Sequence of chain 1.A:
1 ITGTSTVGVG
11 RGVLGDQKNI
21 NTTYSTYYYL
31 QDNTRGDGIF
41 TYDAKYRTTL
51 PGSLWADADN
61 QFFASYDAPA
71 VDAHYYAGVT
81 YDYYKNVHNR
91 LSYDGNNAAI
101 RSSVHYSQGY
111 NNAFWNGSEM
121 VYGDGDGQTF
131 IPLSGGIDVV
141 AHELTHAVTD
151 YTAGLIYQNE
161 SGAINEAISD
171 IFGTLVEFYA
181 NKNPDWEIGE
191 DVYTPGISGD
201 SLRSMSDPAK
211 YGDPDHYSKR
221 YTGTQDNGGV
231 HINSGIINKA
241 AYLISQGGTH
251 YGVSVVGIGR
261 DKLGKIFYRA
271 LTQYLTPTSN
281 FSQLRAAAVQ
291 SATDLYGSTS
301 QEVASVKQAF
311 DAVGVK

The small molecule below binds the protein below.
Small molecule (SMILES): N[C@@H](CCCC[NH3+])C(=O)O

Binding-site contacts:
Ligand atom NZ contacts residue ASN112 of chain 1.A at 4.2 Å.
Ligand atom N contacts residue VAL1 of chain 1.B at 1.3 Å.
Ligand atom CA contacts residue VAL1 of chain 1.B at 2.4 Å (hydrophobic).
Ligand atom C contacts residue VAL1 of chain 1.B at 3.8 Å (hydrophobic).
Ligand atom CA contacts residue HIS231 of chain 1.A at 3.6 Å.
Ligand atom O contacts residue VAL1 of chain 1.B at 4.1 Å.
Ligand atom CG contacts residue VAL1 of chain 1.B at 3.9 Å (hydrophobic).
Ligand atom CB contacts residue LEU202 of chain 1.A at 3.8 Å (hydrophobic).
Ligand atom CG contacts residue ASN112 of chain 1.A at 3.6 Å.
Ligand atom O contacts residue HIS231 of chain 1.A at 3.8 Å.
Ligand atom CD contacts residue ASN111 of chain 1.A at 4.5 Å.
Ligand atom CA contacts residue ASN112 of chain 1.A at 3.9 Å.
Ligand atom NZ contacts residue PHE130 of chain 1.A at 4.3 Å.
Ligand atom OXT contacts residue HIS231 of chain 1.A at 4.0 Å.
Ligand atom O contacts residue ASN112 of chain 1.A at 3.0 Å (h-bond).
Ligand atom CD contacts residue PHE130 of chain 1.A at 4.3 Å (hydrophobic).
Ligand atom CA contacts residue ARG203 of chain 1.A at 4.3 Å.
Ligand atom CD contacts residue LEU202 of chain 1.A at 4.2 Å (hydrophobic).
Ligand atom NZ contacts residue ASN111 of chain 1.A at 2.7 Å (h-bond).
Ligand atom N contacts residue HIS231 of chain 1.A at 3.8 Å.
Ligand atom CG contacts residue LEU202 of chain 1.A at 4.1 Å (hydrophobic).
Ligand atom CE contacts residue ASN111 of chain 1.A at 4.1 Å.
Ligand atom CB contacts residue ASN112 of chain 1.A at 4.3 Å.
Ligand atom C contacts residue ASN112 of chain 1.A at 3.9 Å.
Ligand atom C contacts residue HIS231 of chain 1.A at 3.8 Å.
Ligand atom CB contacts residue ARG203 of chain 1.A at 4.1 Å.
Ligand atom CB contacts residue VAL1 of chain 1.B at 3.1 Å (hydrophobic).
Ligand atom CG contacts residue ASN111 of chain 1.A at 4.4 Å.
Ligand atom N contacts residue ASN112 of chain 1.A at 3.1 Å (h-bond).